Binding-site contacts:
Ligand atom C37 contacts residue ARG99 of chain 1.A at 3.6 Å.
Ligand atom C41 contacts residue SER192 of chain 1.A at 3.5 Å.
Ligand atom O4 contacts residue SER47 of chain 1.A at 3.4 Å.
Ligand atom N17 contacts residue TYR209 of chain 1.A at 3.6 Å.
Ligand atom O4 contacts residue GLY48 of chain 1.A at 3.5 Å (h-bond).
Ligand atom C43 contacts residue ARG167 of chain 1.A at 3.5 Å.
Ligand atom C43 contacts residue SER192 of chain 1.A at 3.5 Å.
Ligand atom C9 contacts residue TYR209 of chain 1.A at 3.8 Å (hydrophobic).
Ligand atom N16 contacts residue GLN214 of chain 1.A at 3.1 Å (h-bond).
Ligand atom O7 contacts residue TYR18 of chain 1.A at 3.7 Å.
Ligand atom C12 contacts residue TYR209 of chain 1.A at 3.6 Å (hydrophobic).
Ligand atom C35 contacts residue GLY193 of chain 1.A at 3.7 Å.
Ligand atom C13 contacts residue TYR209 of chain 1.A at 3.5 Å (hydrophobic).
Ligand atom N15 contacts residue SER239 of chain 1.A at 2.8 Å (h-bond).
Ligand atom N16 contacts residue TYR209 of chain 1.A at 3.5 Å.
Ligand atom C18 contacts residue TYR209 of chain 1.A at 3.5 Å (hydrophobic).
Ligand atom C42 contacts residue SER192 of chain 1.A at 3.5 Å.
Ligand atom O5 contacts residue SER286 of chain 1.A at 2.6 Å (h-bond).
Ligand atom C26 contacts residue TYR18 of chain 1.A at 3.7 Å (hydrophobic).
Ligand atom N15 contacts residue TYR209 of chain 1.A at 3.6 Å.
Ligand atom O1 contacts residue PHE162 of chain 1.A at 3.7 Å.
Ligand atom O5 contacts residue TYR18 of chain 1.A at 3.8 Å.
Ligand atom C8 contacts residue SER192 of chain 1.A at 3.8 Å.
Ligand atom C8 contacts residue TYR209 of chain 1.A at 3.7 Å (hydrophobic).
Ligand atom C14 contacts residue TYR209 of chain 1.A at 3.6 Å (hydrophobic).
Ligand atom O5 contacts residue GLY287 of chain 1.A at 3.2 Å (h-bond).
Ligand atom C21 contacts residue TYR256 of chain 1.A at 3.6 Å (hydrophobic).
Ligand atom C38 contacts residue ARG99 of chain 1.A at 3.6 Å.
Ligand atom O1 contacts residue ARG167 of chain 1.A at 2.9 Å (salt-bridge).
Ligand atom N16 contacts residue SER239 of chain 1.A at 3.6 Å.
Ligand atom O1 contacts residue SER192 of chain 1.A at 2.7 Å (h-bond).
Ligand atom C8 contacts residue SER239 of chain 1.A at 3.6 Å.
Ligand atom O44 contacts residue ARG167 of chain 1.A at 2.7 Å (salt-bridge).
Ligand atom C35 contacts residue GLY146 of chain 1.A at 3.7 Å.
Ligand atom C27 contacts residue TYR18 of chain 1.A at 3.4 Å (hydrophobic).
Ligand atom C22 contacts residue TYR256 of chain 1.A at 3.5 Å (hydrophobic).
Ligand atom C39 contacts residue ARG99 of chain 1.A at 3.8 Å.
Ligand atom O20 contacts residue TYR256 of chain 1.A at 3.4 Å.
Ligand atom C42 contacts residue ILE145 of chain 1.A at 3.7 Å (hydrophobic).
Ligand atom C30 contacts residue ALA240 of chain 1.A at 3.7 Å (hydrophobic).

A small-molecule ligand and the protein it binds are described below.
Small molecule (SMILES): Cc1ccc2cc1[C@@H](C)[N@@]1Cc3cc(ccc3OS1(=O)=O)OCCOCCn1nnc3c(C)c(ccc31)[C@H]2CC(=O)O

Sequence of chain 1.A:
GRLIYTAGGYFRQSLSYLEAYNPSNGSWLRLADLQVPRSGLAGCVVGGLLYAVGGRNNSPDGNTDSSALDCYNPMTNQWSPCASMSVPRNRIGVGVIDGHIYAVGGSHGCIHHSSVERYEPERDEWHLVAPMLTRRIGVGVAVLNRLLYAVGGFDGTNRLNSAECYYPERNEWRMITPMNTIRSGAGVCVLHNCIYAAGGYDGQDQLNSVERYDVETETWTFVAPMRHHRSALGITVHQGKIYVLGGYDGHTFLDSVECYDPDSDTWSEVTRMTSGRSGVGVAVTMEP